The protein below binds the small molecule below.
Small molecule (SMILES): O=c1ccn([C@@H]2O[C@H](CO[P](=O)(O)O[C@H]3[C@@H](O)[C@H](n4ccc(=O)[nH]c4=O)O[C@@H]3CO[P](=O)(O)O[C@H]3[C@@H](O)[C@H](n4ccc(=O)[nH]c4=O)O[C@@H]3CO[P](=O)(O)O[C@H]3[C@@H](O)[C@H](n4ccc(=O)[nH]c4=O)O[C@@H]3COP(=O)=O)[C@@H](O)[C@H]2O)c(=O)[nH]1

Sequence of chain 10.A:
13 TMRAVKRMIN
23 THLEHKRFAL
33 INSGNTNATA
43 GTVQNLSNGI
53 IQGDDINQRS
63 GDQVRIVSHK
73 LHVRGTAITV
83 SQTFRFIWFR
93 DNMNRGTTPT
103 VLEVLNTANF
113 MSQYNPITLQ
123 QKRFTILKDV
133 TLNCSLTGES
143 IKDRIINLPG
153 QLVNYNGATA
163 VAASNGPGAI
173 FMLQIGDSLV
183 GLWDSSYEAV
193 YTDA

Binding-site contacts:
Ligand atom N3 contacts residue A2 of chain 10.B at 3.7 Å.
Ligand atom C2 contacts residue A1 of chain 10.B at 3.1 Å.
Ligand atom O5' contacts residue ARG19 of chain 10.A at 2.1 Å (salt-bridge).
Ligand atom C2' contacts residue ARG19 of chain 10.A at 3.6 Å.
Ligand atom OP2 contacts residue ARG15 of chain 10.A at 2.5 Å.
Ligand atom C5 contacts residue ARG19 of chain 10.A at 2.9 Å.
Ligand atom C3' contacts residue ARG19 of chain 10.A at 3.4 Å.
Ligand atom OP1 contacts residue ARG15 of chain 10.A at 2.5 Å.
Ligand atom O2 contacts residue A3 of chain 10.B at 3.2 Å.
Ligand atom P contacts residue ARG19 of chain 10.A at 2.8 Å.
Ligand atom OP1 contacts residue MET14 of chain 10.A at 3.8 Å.
Ligand atom O3' contacts residue ARG19 of chain 10.A at 3.6 Å (salt-bridge).
Ligand atom C4' contacts residue ARG19 of chain 10.A at 3.7 Å.
Ligand atom N3 contacts residue A3 of chain 10.B at 2.8 Å (h-bond).
Ligand atom C5' contacts residue ARG19 of chain 10.A at 3.2 Å.
Ligand atom N1 contacts residue ARG19 of chain 10.A at 3.9 Å.
Ligand atom C4 contacts residue A1 of chain 10.B at 3.4 Å.
Ligand atom N3 contacts residue A1 of chain 10.B at 2.7 Å (h-bond).
Ligand atom O4 contacts residue A3 of chain 10.B at 2.8 Å (h-bond).
Ligand atom P contacts residue ARG15 of chain 10.A at 3.1 Å.
Ligand atom C4 contacts residue A3 of chain 10.B at 3.6 Å.
Ligand atom C4 contacts residue ARG19 of chain 10.A at 3.9 Å.
Ligand atom O2 contacts residue A1 of chain 10.B at 2.7 Å (h-bond).
Ligand atom C3' contacts residue ARG15 of chain 10.A at 3.8 Å.
Ligand atom C2 contacts residue A2 of chain 10.B at 3.9 Å.
Ligand atom C5' contacts residue ARG15 of chain 10.A at 2.5 Å.
Ligand atom O4 contacts residue A1 of chain 10.B at 3.0 Å (h-bond).
Ligand atom C2 contacts residue A3 of chain 10.B at 3.5 Å.
Ligand atom C4' contacts residue ARG15 of chain 10.A at 3.3 Å.
Ligand atom C1' contacts residue ARG19 of chain 10.A at 4.3 Å.
Ligand atom C6 contacts residue ARG19 of chain 10.A at 2.7 Å.
Ligand atom O2 contacts residue A2 of chain 10.B at 3.7 Å.
Ligand atom O4' contacts residue ARG19 of chain 10.A at 3.9 Å.
Ligand atom O3' contacts residue ARG15 of chain 10.A at 3.1 Å (salt-bridge).
Ligand atom OP2 contacts residue ALA16 of chain 10.A at 4.1 Å.
Ligand atom N1 contacts residue A3 of chain 10.B at 4.3 Å.
Ligand atom OP1 contacts residue ARG19 of chain 10.A at 4.1 Å.
Ligand atom OP1 contacts residue LYS18 of chain 10.A at 3.7 Å.
Ligand atom O5' contacts residue ARG15 of chain 10.A at 3.6 Å.
Ligand atom OP2 contacts residue ARG19 of chain 10.A at 2.1 Å (salt-bridge).